Binding-site contacts:
Ligand atom N2 contacts residue SER308 of chain 1.A at 2.9 Å (h-bond).
Ligand atom C7 contacts residue ASN146 of chain 1.A at 3.6 Å.
Ligand atom C1 contacts residue SER308 of chain 1.A at 4.1 Å.
Ligand atom O7 contacts residue ASN146 of chain 1.A at 3.7 Å.
Ligand atom C6 contacts residue ILE300 of chain 1.A at 3.9 Å (hydrophobic).
Ligand atom O7 contacts residue PRO96 of chain 1.A at 3.8 Å.
Ligand atom C3 contacts residue VAL307 of chain 1.A at 3.5 Å (hydrophobic).
Ligand atom N2 contacts residue ASN146 of chain 1.A at 3.0 Å (h-bond).
Ligand atom C3 contacts residue ASN146 of chain 1.A at 3.8 Å.
Ligand atom C6 contacts residue NAG1 of chain 1.L at 3.8 Å.
Ligand atom O6 contacts residue ARG246 of chain 1.A at 3.2 Å.
Ligand atom C2 contacts residue ASN146 of chain 1.A at 2.5 Å.
Ligand atom C5 contacts residue VAL307 of chain 1.A at 3.7 Å (hydrophobic).
Ligand atom O6 contacts residue LYS136 of chain 1.A at 3.7 Å.
Ligand atom C2 contacts residue ARG246 of chain 1.A at 4.2 Å.
Ligand atom C8 contacts residue SER308 of chain 1.A at 3.5 Å.
Ligand atom C1 contacts residue ASP95 of chain 1.A at 3.9 Å.
Ligand atom C5 contacts residue NAG1 of chain 1.L at 4.1 Å.
Ligand atom C1 contacts residue VAL307 of chain 1.A at 4.0 Å (hydrophobic).
Ligand atom O5 contacts residue ARG246 of chain 1.A at 3.4 Å (salt-bridge).
Ligand atom C1 contacts residue ARG246 of chain 1.A at 4.1 Å.
Ligand atom O6 contacts residue ARG246 of chain 1.A at 3.7 Å.
Ligand atom C4 contacts residue ASN146 of chain 1.A at 4.2 Å.
Ligand atom C6 contacts residue ARG246 of chain 1.A at 3.4 Å.
Ligand atom C4 contacts residue VAL307 of chain 1.A at 3.9 Å (hydrophobic).
Ligand atom C8 contacts residue VAL138 of chain 1.A at 4.1 Å (hydrophobic).
Ligand atom O6 contacts residue CYS306 of chain 1.A at 3.3 Å (h-bond).
Ligand atom O3 contacts residue CYS306 of chain 1.A at 3.7 Å.
Ligand atom O5 contacts residue NAG1 of chain 1.L at 3.9 Å.
Ligand atom C1 contacts residue ASN146 of chain 1.A at 1.4 Å.
Ligand atom O5 contacts residue ASN146 of chain 1.A at 2.3 Å (h-bond).
Ligand atom C5 contacts residue ASN146 of chain 1.A at 3.6 Å.
Ligand atom O6 contacts residue ILE300 of chain 1.A at 3.4 Å.
Ligand atom C3 contacts residue ASP95 of chain 1.A at 4.1 Å.
Ligand atom C2 contacts residue SER308 of chain 1.A at 3.9 Å.
Ligand atom O4 contacts residue VAL307 of chain 1.A at 3.9 Å.
Ligand atom C8 contacts residue ASN244 of chain 1.A at 4.0 Å.
Ligand atom C3 contacts residue SER308 of chain 1.A at 4.2 Å.
Ligand atom C5 contacts residue ASP95 of chain 1.A at 3.9 Å.
Ligand atom C7 contacts residue SER308 of chain 1.A at 3.7 Å.

This small molecule binds to this protein.
Small molecule (SMILES): CC(=O)N[C@H]1[C@H](O[C@H]2[C@H](O)[C@@H](NC(C)=O)CO[C@@H]2CO)O[C@H](CO)[C@@H](O[C@@H]2O[C@H](CO[C@H]3O[C@H](CO)[C@@H](O)[C@H](O)[C@@H]3O)[C@@H](O)[C@H](O[C@H]3O[C@H](CO)[C@@H](O)[C@H](O)[C@@H]3O)[C@@H]2O)[C@@H]1O

Sequence of chain 1.A:
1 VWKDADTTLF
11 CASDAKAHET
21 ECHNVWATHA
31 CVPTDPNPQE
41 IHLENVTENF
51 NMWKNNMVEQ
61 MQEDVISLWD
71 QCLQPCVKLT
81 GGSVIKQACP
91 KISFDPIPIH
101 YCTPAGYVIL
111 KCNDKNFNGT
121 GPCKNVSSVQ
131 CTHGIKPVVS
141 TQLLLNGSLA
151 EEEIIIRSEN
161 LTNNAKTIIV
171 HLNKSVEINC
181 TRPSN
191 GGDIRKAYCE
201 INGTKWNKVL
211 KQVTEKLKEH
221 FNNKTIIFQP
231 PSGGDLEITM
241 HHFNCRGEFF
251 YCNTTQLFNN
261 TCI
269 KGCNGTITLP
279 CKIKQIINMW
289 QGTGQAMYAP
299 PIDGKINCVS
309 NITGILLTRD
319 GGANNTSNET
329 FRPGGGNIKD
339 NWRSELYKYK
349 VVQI